This small molecule binds to this protein.
Small molecule (SMILES): Nc1ncnc2c1ncn2[C@H]1C[C@H](O)[C@@H](COP(=O)(O)O)O1

Sequence of chain 1.A:
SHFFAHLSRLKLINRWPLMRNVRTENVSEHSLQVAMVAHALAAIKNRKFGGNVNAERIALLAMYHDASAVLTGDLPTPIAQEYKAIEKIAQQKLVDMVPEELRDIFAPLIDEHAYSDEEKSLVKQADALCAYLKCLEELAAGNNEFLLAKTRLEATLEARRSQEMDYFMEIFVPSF

Binding-site contacts:
Ligand atom O3P contacts residue ASP139 of chain 1.A at 3.2 Å (salt-bridge).
Ligand atom N7 contacts residue TRP21 of chain 1.A at 3.8 Å.
Ligand atom C3' contacts residue ASP79 of chain 1.A at 3.3 Å.
Ligand atom O1P contacts residue ASP71 of chain 1.A at 3.4 Å (salt-bridge).
Ligand atom O4' contacts residue PRO81 of chain 1.A at 3.5 Å.
Ligand atom C4' contacts residue ASP79 of chain 1.A at 3.5 Å.
Ligand atom P contacts residue ASP139 of chain 1.A at 3.4 Å.
Ligand atom C4' contacts residue PRO81 of chain 1.A at 3.9 Å (hydrophobic).
Ligand atom O1P contacts residue ARG20 of chain 1.A at 3.0 Å (salt-bridge).
Ligand atom C5 contacts residue THR82 of chain 1.A at 3.6 Å.
Ligand atom C4 contacts residue THR82 of chain 1.A at 3.5 Å.
Ligand atom C5 contacts residue TRP21 of chain 1.A at 3.6 Å (hydrophobic).
Ligand atom P contacts residue ARG20 of chain 1.A at 3.6 Å.
Ligand atom N1 contacts residue THR82 of chain 1.A at 3.7 Å.
Ligand atom O3' contacts residue ASP79 of chain 1.A at 2.4 Å (salt-bridge).
Ligand atom C2' contacts residue TRP21 of chain 1.A at 3.6 Å (hydrophobic).
Ligand atom P contacts residue CO1 of chain 1.C at 3.7 Å.
Ligand atom C2 contacts residue THR82 of chain 1.A at 3.6 Å.
Ligand atom C8 contacts residue THR82 of chain 1.A at 3.5 Å.
Ligand atom O4' contacts residue THR82 of chain 1.A at 3.0 Å (h-bond).
Ligand atom C3' contacts residue ARG20 of chain 1.A at 3.6 Å.
Ligand atom O3' contacts residue PRO22 of chain 1.A at 3.8 Å.
Ligand atom C5' contacts residue THR82 of chain 1.A at 3.9 Å.
Ligand atom N3 contacts residue THR82 of chain 1.A at 3.5 Å (h-bond).
Ligand atom C4 contacts residue TRP21 of chain 1.A at 3.4 Å (hydrophobic).
Ligand atom O3' contacts residue ARG20 of chain 1.A at 3.6 Å.
Ligand atom N9 contacts residue TRP21 of chain 1.A at 3.5 Å.
Ligand atom O5' contacts residue ARG20 of chain 1.A at 3.0 Å (salt-bridge).
Ligand atom O3' contacts residue TRP21 of chain 1.A at 2.9 Å (h-bond).
Ligand atom N7 contacts residue THR82 of chain 1.A at 3.7 Å.
Ligand atom O3P contacts residue ARG20 of chain 1.A at 3.9 Å.
Ligand atom O1P contacts residue HIS35 of chain 1.A at 3.2 Å (h-bond).
Ligand atom C8 contacts residue TRP21 of chain 1.A at 3.7 Å (hydrophobic).
Ligand atom N6 contacts residue ALA161 of chain 1.A at 3.9 Å.
Ligand atom O2P contacts residue ASP139 of chain 1.A at 3.6 Å.
Ligand atom N3 contacts residue TRP21 of chain 1.A at 3.8 Å.
Ligand atom C6 contacts residue THR82 of chain 1.A at 3.7 Å.
Ligand atom O1P contacts residue ASP139 of chain 1.A at 3.1 Å (salt-bridge).
Ligand atom O1P contacts residue CO1 of chain 1.C at 2.3 Å.
Ligand atom N9 contacts residue THR82 of chain 1.A at 3.8 Å.